Sequence of chain 1.A:
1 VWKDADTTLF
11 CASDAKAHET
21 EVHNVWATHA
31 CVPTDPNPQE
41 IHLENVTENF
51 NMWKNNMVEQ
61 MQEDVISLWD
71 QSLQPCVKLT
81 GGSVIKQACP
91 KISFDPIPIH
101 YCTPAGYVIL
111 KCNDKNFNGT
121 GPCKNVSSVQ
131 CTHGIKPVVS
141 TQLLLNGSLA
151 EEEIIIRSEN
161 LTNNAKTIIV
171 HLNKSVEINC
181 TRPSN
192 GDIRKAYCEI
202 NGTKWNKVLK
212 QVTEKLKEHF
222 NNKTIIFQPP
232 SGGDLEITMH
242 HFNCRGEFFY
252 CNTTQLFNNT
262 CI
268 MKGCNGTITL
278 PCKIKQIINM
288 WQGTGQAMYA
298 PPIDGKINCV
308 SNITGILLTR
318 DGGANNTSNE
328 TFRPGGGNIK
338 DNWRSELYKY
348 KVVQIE

A small-molecule ligand and the protein it binds are described below.
Small molecule (SMILES): CC(=O)N[C@@H]1[C@@H](O)[C@H](O)[C@@H](CO)O[C@H]1O

Binding-site contacts:
Ligand atom O7 contacts residue ASN118 of chain 1.A at 2.9 Å (h-bond).
Ligand atom C6 contacts residue THR120 of chain 1.A at 4.1 Å.
Ligand atom C8 contacts residue ILE156 of chain 1.A at 3.6 Å (hydrophobic).
Ligand atom C1 contacts residue ASN118 of chain 1.A at 1.4 Å.
Ligand atom C7 contacts residue ASN118 of chain 1.A at 3.0 Å.
Ligand atom C8 contacts residue ASN118 of chain 1.A at 4.2 Å.
Ligand atom C5 contacts residue THR120 of chain 1.A at 3.4 Å.
Ligand atom C7 contacts residue HIS220 of chain 1.A at 4.2 Å.
Ligand atom C1 contacts residue THR120 of chain 1.A at 3.5 Å.
Ligand atom O5 contacts residue ASN118 of chain 1.A at 2.4 Å (h-bond).
Ligand atom C7 contacts residue ILE156 of chain 1.A at 4.3 Å (hydrophobic).
Ligand atom O5 contacts residue THR120 of chain 1.A at 3.5 Å (h-bond).
Ligand atom C3 contacts residue ASN118 of chain 1.A at 3.9 Å.
Ligand atom C8 contacts residue SER158 of chain 1.A at 4.3 Å.
Ligand atom C8 contacts residue LEU161 of chain 1.A at 3.9 Å (hydrophobic).
Ligand atom C4 contacts residue ASN118 of chain 1.A at 4.2 Å.
Ligand atom O6 contacts residue PRO122 of chain 1.A at 3.4 Å.
Ligand atom C5 contacts residue ASN118 of chain 1.A at 3.6 Å.
Ligand atom N2 contacts residue THR120 of chain 1.A at 4.1 Å.
Ligand atom O7 contacts residue ILE156 of chain 1.A at 4.3 Å.
Ligand atom C3 contacts residue THR120 of chain 1.A at 4.0 Å.
Ligand atom N2 contacts residue ASN118 of chain 1.A at 2.8 Å (h-bond).
Ligand atom C2 contacts residue THR120 of chain 1.A at 4.1 Å.
Ligand atom C6 contacts residue PRO122 of chain 1.A at 4.3 Å (hydrophobic).
Ligand atom C2 contacts residue ASN118 of chain 1.A at 2.5 Å.
Ligand atom O6 contacts residue THR120 of chain 1.A at 4.1 Å.
Ligand atom C6 contacts residue GLY121 of chain 1.A at 4.4 Å.
Ligand atom O7 contacts residue HIS220 of chain 1.A at 3.2 Å (h-bond).
Ligand atom O6 contacts residue GLY121 of chain 1.A at 3.6 Å.